This protein binds this small molecule.
Small molecule (SMILES): CC(=O)N[C@H]1[C@H](O[C@H]2[C@H](O)[C@@H](NC(C)=O)CO[C@@H]2CO[C@@H]2O[C@@H](C)[C@@H](O)[C@@H](O)[C@@H]2O)O[C@H](CO)[C@@H](O)[C@@H]1O

Sequence of chain 1.D:
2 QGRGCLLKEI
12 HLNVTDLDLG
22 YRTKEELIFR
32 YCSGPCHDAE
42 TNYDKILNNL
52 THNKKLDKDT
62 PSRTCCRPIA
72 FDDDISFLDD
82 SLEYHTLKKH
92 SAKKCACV

Binding-site contacts:
Ligand atom C7 contacts residue ASN14 of chain 1.D at 3.4 Å.
Ligand atom O7 contacts residue HIS12 of chain 1.D at 4.4 Å.
Ligand atom C7 contacts residue HIS12 of chain 1.D at 4.2 Å.
Ligand atom C4 contacts residue ASN14 of chain 1.D at 4.3 Å.
Ligand atom C1 contacts residue GLU27 of chain 1.D at 3.7 Å.
Ligand atom C8 contacts residue LEU13 of chain 1.D at 3.8 Å (hydrophobic).
Ligand atom C5 contacts residue ASN14 of chain 1.D at 3.6 Å.
Ligand atom C3 contacts residue ASN14 of chain 1.D at 3.9 Å.
Ligand atom C7 contacts residue LEU13 of chain 1.D at 4.4 Å (hydrophobic).
Ligand atom C2 contacts residue GLU27 of chain 1.D at 4.0 Å.
Ligand atom C8 contacts residue HIS12 of chain 1.D at 3.2 Å.
Ligand atom N2 contacts residue ASN14 of chain 1.D at 3.0 Å (h-bond).
Ligand atom C3 contacts residue GLU27 of chain 1.D at 4.3 Å.
Ligand atom O7 contacts residue ASN14 of chain 1.D at 3.6 Å (h-bond).
Ligand atom C2 contacts residue ASN14 of chain 1.D at 2.5 Å.
Ligand atom N2 contacts residue GLU27 of chain 1.D at 3.5 Å (salt-bridge).
Ligand atom C8 contacts residue ASN14 of chain 1.D at 4.2 Å.
Ligand atom C1 contacts residue ASN14 of chain 1.D at 1.4 Å.
Ligand atom O5 contacts residue ASN14 of chain 1.D at 2.4 Å (h-bond).